Binding-site contacts:
Ligand atom O5 contacts residue ASN165 of chain 1.B at 2.4 Å (h-bond).
Ligand atom C6 contacts residue ASN164 of chain 1.B at 3.5 Å.
Ligand atom C1 contacts residue ASN165 of chain 1.B at 1.4 Å.
Ligand atom O6 contacts residue ASN165 of chain 1.B at 4.3 Å.
Ligand atom C1 contacts residue GLU132 of chain 1.B at 3.4 Å.
Ligand atom C5 contacts residue ASN165 of chain 1.B at 3.7 Å.
Ligand atom N2 contacts residue ASN165 of chain 1.B at 2.9 Å (h-bond).
Ligand atom C4 contacts residue ASN165 of chain 1.B at 4.3 Å.
Ligand atom C5 contacts residue ASN164 of chain 1.B at 3.8 Å.
Ligand atom O6 contacts residue ASN164 of chain 1.B at 3.8 Å.
Ligand atom C1 contacts residue ASN164 of chain 1.B at 4.1 Å.
Ligand atom C8 contacts residue ASN165 of chain 1.B at 4.4 Å.
Ligand atom O7 contacts residue ASN165 of chain 1.B at 3.3 Å.
Ligand atom O5 contacts residue ASN164 of chain 1.B at 3.2 Å (h-bond).
Ligand atom O5 contacts residue GLU132 of chain 1.B at 3.9 Å.
Ligand atom C7 contacts residue ASN165 of chain 1.B at 3.3 Å.
Ligand atom C3 contacts residue ASN165 of chain 1.B at 3.8 Å.
Ligand atom C2 contacts residue ASN165 of chain 1.B at 2.5 Å.

Sequence of chain 1.B:
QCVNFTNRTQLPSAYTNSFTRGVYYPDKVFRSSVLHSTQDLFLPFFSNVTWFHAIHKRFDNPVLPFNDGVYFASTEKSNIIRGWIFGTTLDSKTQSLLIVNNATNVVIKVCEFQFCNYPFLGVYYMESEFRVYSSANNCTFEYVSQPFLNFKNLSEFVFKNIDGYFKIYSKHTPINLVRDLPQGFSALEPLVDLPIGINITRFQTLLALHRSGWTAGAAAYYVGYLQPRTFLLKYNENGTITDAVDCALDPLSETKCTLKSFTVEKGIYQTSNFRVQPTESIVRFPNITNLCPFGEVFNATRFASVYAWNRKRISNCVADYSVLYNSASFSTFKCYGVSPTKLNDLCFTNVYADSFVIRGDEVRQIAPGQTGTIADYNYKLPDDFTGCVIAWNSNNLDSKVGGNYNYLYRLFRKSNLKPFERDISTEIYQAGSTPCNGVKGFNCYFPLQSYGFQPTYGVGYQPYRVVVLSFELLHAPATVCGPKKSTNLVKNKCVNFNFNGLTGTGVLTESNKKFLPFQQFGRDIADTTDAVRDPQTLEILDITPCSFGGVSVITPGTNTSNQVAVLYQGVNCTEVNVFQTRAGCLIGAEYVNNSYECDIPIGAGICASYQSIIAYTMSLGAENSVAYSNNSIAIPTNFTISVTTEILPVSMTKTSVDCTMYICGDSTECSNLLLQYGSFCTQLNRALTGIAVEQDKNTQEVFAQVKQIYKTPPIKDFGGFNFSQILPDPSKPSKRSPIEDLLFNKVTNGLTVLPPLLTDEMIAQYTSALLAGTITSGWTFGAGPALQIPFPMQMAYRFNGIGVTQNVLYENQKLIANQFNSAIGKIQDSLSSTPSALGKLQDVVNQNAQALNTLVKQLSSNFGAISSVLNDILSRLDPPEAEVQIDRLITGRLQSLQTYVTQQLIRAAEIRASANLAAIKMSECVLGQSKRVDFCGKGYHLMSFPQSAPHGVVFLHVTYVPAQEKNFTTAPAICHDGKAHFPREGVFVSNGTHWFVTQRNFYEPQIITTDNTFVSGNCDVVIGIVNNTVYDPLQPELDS

A small-molecule ligand and the protein it binds are described below.
Small molecule (SMILES): CC(=O)N[C@@H]1[C@@H](O)[C@H](O)[C@@H](CO)O[C@H]1O